This small molecule binds to this protein.
Small molecule (SMILES): CC(C)[C@H](NC(=O)[C@@H]1CCCN1C(=O)[C@@H](NC(=O)[C@@H](NC(=O)[C@H](C)N)[C@@H](C)O)C(C)C)C(=O)N[C@H](C(=O)N[C@H](C(=O)N[C@@H](C)C(=O)N[C@H](C(=O)N[C@H](C(=O)N[C@H](C(=O)N[C@H](C(=O)N[C@H](C=O)[C@@H](C)O)[C@@H](C)O)[C@@H](C)O)[C@@H](C)O)[C@@H](C)O)[C@@H](C)O)[C@@H](C)O

Sequence of chain 1.A:
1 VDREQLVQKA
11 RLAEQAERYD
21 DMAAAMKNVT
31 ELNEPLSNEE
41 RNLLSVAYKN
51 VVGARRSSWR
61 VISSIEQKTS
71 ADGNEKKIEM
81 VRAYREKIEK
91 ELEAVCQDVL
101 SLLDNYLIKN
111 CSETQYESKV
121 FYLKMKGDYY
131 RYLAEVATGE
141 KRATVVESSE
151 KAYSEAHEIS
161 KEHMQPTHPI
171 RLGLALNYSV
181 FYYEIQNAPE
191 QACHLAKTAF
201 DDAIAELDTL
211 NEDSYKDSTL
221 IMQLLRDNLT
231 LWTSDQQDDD

Binding-site contacts:
Ligand atom CB contacts residue NAG1 of chain 1.J at 2.4 Å.
Ligand atom CG1 contacts residue LEU224 of chain 1.A at 3.2 Å (hydrophobic).
Ligand atom O contacts residue VAL46 of chain 1.A at 3.6 Å.
Ligand atom O contacts residue LYS124 of chain 1.A at 3.3 Å (salt-bridge).
Ligand atom O contacts residue LEU176 of chain 1.A at 3.5 Å.
Ligand atom CD contacts residue NAG1 of chain 1.J at 3.2 Å.
Ligand atom CG2 contacts residue ASN228 of chain 1.A at 3.2 Å.
Ligand atom N contacts residue ASN177 of chain 1.A at 3.6 Å (h-bond).
Ligand atom CG2 contacts residue ASN177 of chain 1.A at 3.6 Å.
Ligand atom O contacts residue ASN228 of chain 1.A at 3.2 Å (h-bond).
Ligand atom CB contacts residue SER45 of chain 1.A at 3.6 Å.
Ligand atom CB contacts residue ASN228 of chain 1.A at 3.4 Å.
Ligand atom O contacts residue ASP213 of chain 1.A at 3.3 Å (salt-bridge).
Ligand atom O contacts residue NAG1 of chain 1.J at 3.5 Å.
Ligand atom OG1 contacts residue NAG1 of chain 1.J at 1.4 Å.
Ligand atom O contacts residue NAG1 of chain 1.J at 3.5 Å (h-bond).
Ligand atom CG contacts residue NAG1 of chain 1.J at 3.5 Å.
Ligand atom CG2 contacts residue PHE121 of chain 1.A at 3.2 Å (hydrophobic).
Ligand atom O contacts residue LEU231 of chain 1.A at 3.5 Å.
Ligand atom CD contacts residue GLU184 of chain 1.A at 3.1 Å.
Ligand atom OG1 contacts residue ASN38 of chain 1.A at 3.0 Å (h-bond).
Ligand atom CG1 contacts residue NAG1 of chain 1.J at 3.1 Å.
Ligand atom O contacts residue ASN177 of chain 1.A at 3.3 Å (h-bond).
Ligand atom CB contacts residue NAG1 of chain 1.J at 3.0 Å.
Ligand atom CG2 contacts residue SER214 of chain 1.A at 3.3 Å.
Ligand atom CG2 contacts residue ILE170 of chain 1.A at 3.7 Å (hydrophobic).
Ligand atom CB contacts residue SER214 of chain 1.A at 3.4 Å.
Ligand atom CB contacts residue TRP232 of chain 1.A at 3.6 Å (hydrophobic).
Ligand atom OG1 contacts residue ASN42 of chain 1.A at 3.7 Å.
Ligand atom CG contacts residue VAL180 of chain 1.A at 3.5 Å (hydrophobic).
Ligand atom CB contacts residue ASN42 of chain 1.A at 3.5 Å.
Ligand atom CB contacts residue ASN177 of chain 1.A at 3.6 Å.
Ligand atom CA contacts residue ASN228 of chain 1.A at 3.5 Å.
Ligand atom CG2 contacts residue PRO169 of chain 1.A at 3.1 Å (hydrophobic).
Ligand atom CG2 contacts residue NAG1 of chain 1.J at 2.7 Å.
Ligand atom O contacts residue SER45 of chain 1.A at 3.4 Å (h-bond).
Ligand atom O contacts residue LEU224 of chain 1.A at 3.7 Å.
Ligand atom N contacts residue ASN228 of chain 1.A at 2.9 Å (h-bond).
Ligand atom O contacts residue ASN38 of chain 1.A at 3.7 Å.
Ligand atom CG2 contacts residue ASN42 of chain 1.A at 3.1 Å.